Binding-site contacts:
Ligand atom O1 contacts residue TYR293 of chain 1.A at 2.4 Å (h-bond).
Ligand atom O1 contacts residue GLU164 of chain 1.A at 3.7 Å.
Ligand atom O6 contacts residue TYR293 of chain 1.A at 3.1 Å.
Ligand atom O6 contacts residue VAL330 of chain 1.A at 4.2 Å.
Ligand atom C4 contacts residue ARG125 of chain 1.A at 4.0 Å.
Ligand atom C1 contacts residue TYR293 of chain 1.A at 3.3 Å (hydrophobic).
Ligand atom O6 contacts residue TRP332 of chain 1.A at 2.7 Å (h-bond).
Ligand atom O3 contacts residue PHE59 of chain 1.A at 3.7 Å.
Ligand atom O2 contacts residue ASP291 of chain 1.A at 3.4 Å (salt-bridge).
Ligand atom O4 contacts residue GLU372 of chain 1.A at 2.6 Å (salt-bridge).
Ligand atom C4 contacts residue PHE362 of chain 1.A at 3.7 Å (hydrophobic).
Ligand atom O3 contacts residue ARG125 of chain 1.A at 3.5 Å (salt-bridge).
Ligand atom O1 contacts residue ALA324 of chain 1.A at 3.5 Å.
Ligand atom C1 contacts residue GLU164 of chain 1.A at 3.1 Å.
Ligand atom C5 contacts residue TYR293 of chain 1.A at 3.0 Å (hydrophobic).
Ligand atom C3 contacts residue ARG125 of chain 1.A at 3.9 Å.
Ligand atom C6 contacts residue TRP332 of chain 1.A at 3.4 Å (hydrophobic).
Ligand atom C6 contacts residue TYR293 of chain 1.A at 3.8 Å (hydrophobic).
Ligand atom O6 contacts residue HIS375 of chain 1.A at 2.8 Å (h-bond).
Ligand atom C3 contacts residue PHE362 of chain 1.A at 3.5 Å (hydrophobic).
Ligand atom O2 contacts residue ASN163 of chain 1.A at 3.1 Å (h-bond).
Ligand atom C4 contacts residue TYR293 of chain 1.A at 4.2 Å (hydrophobic).
Ligand atom O4 contacts residue ARG125 of chain 1.A at 2.9 Å (salt-bridge).
Ligand atom C6 contacts residue GLU372 of chain 1.A at 3.6 Å.
Ligand atom O2 contacts residue GLU164 of chain 1.A at 3.3 Å.
Ligand atom O5 contacts residue TYR293 of chain 1.A at 3.1 Å (h-bond).
Ligand atom C1 contacts residue ASP291 of chain 1.A at 3.7 Å.
Ligand atom C6 contacts residue HIS375 of chain 1.A at 3.4 Å.
Ligand atom C5 contacts residue GLU372 of chain 1.A at 4.0 Å.
Ligand atom C4 contacts residue GLU372 of chain 1.A at 3.4 Å.
Ligand atom C2 contacts residue ASP291 of chain 1.A at 4.1 Å.
Ligand atom C2 contacts residue ASN163 of chain 1.A at 4.0 Å.
Ligand atom C2 contacts residue ARG125 of chain 1.A at 3.9 Å.
Ligand atom O3 contacts residue ASP28 of chain 1.A at 4.1 Å.
Ligand atom O3 contacts residue PHE362 of chain 1.A at 3.5 Å.
Ligand atom C2 contacts residue GLU164 of chain 1.A at 3.4 Å.
Ligand atom O2 contacts residue ASN266 of chain 1.A at 3.8 Å.
Ligand atom C5 contacts residue PHE362 of chain 1.A at 4.0 Å (hydrophobic).
Ligand atom O1 contacts residue ASP291 of chain 1.A at 3.2 Å (salt-bridge).
Ligand atom O5 contacts residue GLU164 of chain 1.A at 4.0 Å.

This small molecule binds to this protein.
Small molecule (SMILES): OC[C@H]1O[C@H](O)[C@H](O)[C@@H](O)[C@H]1O

Sequence of chain 1.A:
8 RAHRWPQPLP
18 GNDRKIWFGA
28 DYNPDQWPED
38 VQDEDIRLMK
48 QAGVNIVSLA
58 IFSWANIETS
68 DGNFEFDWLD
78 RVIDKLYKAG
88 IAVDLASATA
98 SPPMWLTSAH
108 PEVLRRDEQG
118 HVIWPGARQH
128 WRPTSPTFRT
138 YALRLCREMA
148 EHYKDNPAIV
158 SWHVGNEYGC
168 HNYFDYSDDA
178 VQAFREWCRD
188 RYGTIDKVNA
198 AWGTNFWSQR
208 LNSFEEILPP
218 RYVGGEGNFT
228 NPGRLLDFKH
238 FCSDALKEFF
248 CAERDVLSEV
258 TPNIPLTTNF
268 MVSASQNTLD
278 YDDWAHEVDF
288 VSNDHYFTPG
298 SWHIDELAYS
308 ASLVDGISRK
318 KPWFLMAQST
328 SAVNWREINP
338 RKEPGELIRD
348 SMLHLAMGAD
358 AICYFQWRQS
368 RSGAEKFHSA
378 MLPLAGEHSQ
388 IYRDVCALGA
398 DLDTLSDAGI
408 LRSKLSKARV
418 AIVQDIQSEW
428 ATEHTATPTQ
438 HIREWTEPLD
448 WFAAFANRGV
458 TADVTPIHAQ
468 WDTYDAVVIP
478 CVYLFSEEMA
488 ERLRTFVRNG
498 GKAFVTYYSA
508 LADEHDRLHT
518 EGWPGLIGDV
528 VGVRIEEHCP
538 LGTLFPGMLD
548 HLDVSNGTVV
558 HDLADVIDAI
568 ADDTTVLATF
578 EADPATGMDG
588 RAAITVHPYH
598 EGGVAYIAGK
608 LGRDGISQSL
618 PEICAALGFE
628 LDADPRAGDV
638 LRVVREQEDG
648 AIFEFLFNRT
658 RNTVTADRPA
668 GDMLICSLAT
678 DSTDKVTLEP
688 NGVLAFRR